Sequence of chain 1.A:
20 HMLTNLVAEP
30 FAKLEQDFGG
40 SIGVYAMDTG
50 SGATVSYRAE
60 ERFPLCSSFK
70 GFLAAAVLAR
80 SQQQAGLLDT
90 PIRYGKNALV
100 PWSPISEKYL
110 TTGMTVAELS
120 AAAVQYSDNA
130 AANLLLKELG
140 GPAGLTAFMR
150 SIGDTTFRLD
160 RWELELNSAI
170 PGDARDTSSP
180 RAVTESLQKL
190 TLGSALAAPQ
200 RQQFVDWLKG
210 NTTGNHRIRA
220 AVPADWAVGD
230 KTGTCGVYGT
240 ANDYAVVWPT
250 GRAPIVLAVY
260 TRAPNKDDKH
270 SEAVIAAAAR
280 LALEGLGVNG

The small molecule below binds the protein below.
Small molecule (SMILES): Cc1cc2oc(=O)cc(CP(=O)(O)O)c2cc1C

Binding-site contacts:
Ligand atom C09 contacts residue SER150 of chain 1.A at 3.7 Å.
Ligand atom C10 contacts residue SER150 of chain 1.A at 3.8 Å.
Ligand atom C18 contacts residue ALA75 of chain 1.A at 3.5 Å (hydrophobic).
Ligand atom C03 contacts residue ARG79 of chain 1.A at 4.1 Å.
Ligand atom C03 contacts residue PHE147 of chain 1.A at 3.6 Å (hydrophobic).
Ligand atom C15 contacts residue PHE147 of chain 1.A at 4.2 Å (hydrophobic).
Ligand atom C06 contacts residue SER150 of chain 1.A at 4.4 Å.
Ligand atom C17 contacts residue ARG79 of chain 1.A at 3.9 Å.
Ligand atom C01 contacts residue PHE147 of chain 1.A at 4.0 Å (hydrophobic).
Ligand atom C18 contacts residue PHE147 of chain 1.A at 3.8 Å (hydrophobic).
Ligand atom C04 contacts residue ALA146 of chain 1.A at 3.9 Å (hydrophobic).
Ligand atom C16 contacts residue PHE147 of chain 1.A at 3.9 Å (hydrophobic).
Ligand atom C02 contacts residue PHE147 of chain 1.A at 3.7 Å (hydrophobic).
Ligand atom C02 contacts residue GLY143 of chain 1.A at 4.0 Å.
Ligand atom C03 contacts residue ALA146 of chain 1.A at 4.1 Å (hydrophobic).
Ligand atom C17 contacts residue PHE147 of chain 1.A at 3.8 Å (hydrophobic).
Ligand atom O07 contacts residue ALA146 of chain 1.A at 3.8 Å.
Ligand atom C04 contacts residue PHE147 of chain 1.A at 3.7 Å (hydrophobic).
Ligand atom C06 contacts residue ALA146 of chain 1.A at 3.8 Å (hydrophobic).
Ligand atom O05 contacts residue ALA146 of chain 1.A at 3.2 Å.
Ligand atom C01 contacts residue ARG79 of chain 1.A at 3.6 Å.
Ligand atom C08 contacts residue ALA146 of chain 1.A at 4.4 Å (hydrophobic).
Ligand atom C01 contacts residue ALA75 of chain 1.A at 4.5 Å (hydrophobic).
Ligand atom C01 contacts residue LEU138 of chain 1.A at 4.0 Å (hydrophobic).
Ligand atom C08 contacts residue SER150 of chain 1.A at 3.8 Å.
Ligand atom C18 contacts residue ALA78 of chain 1.A at 4.2 Å (hydrophobic).
Ligand atom C02 contacts residue ARG79 of chain 1.A at 3.6 Å.
Ligand atom O05 contacts residue PHE147 of chain 1.A at 3.8 Å.
Ligand atom C15 contacts residue SER150 of chain 1.A at 4.2 Å.
Ligand atom C03 contacts residue GLY143 of chain 1.A at 3.5 Å.
Ligand atom C01 contacts residue GLY143 of chain 1.A at 3.7 Å.
Ligand atom C18 contacts residue ARG79 of chain 1.A at 3.9 Å.